This small molecule binds to this protein.
Small molecule (SMILES): CC(=O)N[C@@H]1[C@@H](O)[C@H](O)[C@@H](CO)O[C@H]1O

Sequence of chain 1.B:
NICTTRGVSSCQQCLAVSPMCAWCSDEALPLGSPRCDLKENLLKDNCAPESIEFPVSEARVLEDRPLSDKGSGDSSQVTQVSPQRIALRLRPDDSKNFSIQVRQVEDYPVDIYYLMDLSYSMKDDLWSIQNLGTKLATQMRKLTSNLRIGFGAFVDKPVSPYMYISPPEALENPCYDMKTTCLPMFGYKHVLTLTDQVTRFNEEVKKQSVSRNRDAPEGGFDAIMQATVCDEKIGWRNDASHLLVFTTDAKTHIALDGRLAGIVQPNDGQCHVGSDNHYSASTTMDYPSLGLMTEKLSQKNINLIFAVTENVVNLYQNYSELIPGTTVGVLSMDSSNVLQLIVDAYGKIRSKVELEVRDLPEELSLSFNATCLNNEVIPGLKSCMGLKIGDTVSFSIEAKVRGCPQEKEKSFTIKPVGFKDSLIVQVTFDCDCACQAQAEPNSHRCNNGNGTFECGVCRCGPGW

Binding-site contacts:
Ligand atom C1 contacts residue ASN97 of chain 1.B at 1.4 Å.
Ligand atom N2 contacts residue ASN97 of chain 1.B at 3.0 Å (h-bond).
Ligand atom O5 contacts residue ASN97 of chain 1.B at 2.1 Å (h-bond).
Ligand atom O6 contacts residue ASN97 of chain 1.B at 4.2 Å.
Ligand atom C3 contacts residue ASN97 of chain 1.B at 3.7 Å.
Ligand atom O7 contacts residue PHE98 of chain 1.B at 3.9 Å.
Ligand atom C6 contacts residue ASN97 of chain 1.B at 4.4 Å.
Ligand atom C8 contacts residue ASN97 of chain 1.B at 3.6 Å.
Ligand atom C2 contacts residue ASN97 of chain 1.B at 2.4 Å.
Ligand atom N2 contacts residue PHE98 of chain 1.B at 4.3 Å.
Ligand atom C8 contacts residue LYS96 of chain 1.B at 3.6 Å.
Ligand atom C4 contacts residue ASN97 of chain 1.B at 4.0 Å.
Ligand atom O7 contacts residue ASN97 of chain 1.B at 3.4 Å (h-bond).
Ligand atom C7 contacts residue PHE98 of chain 1.B at 4.5 Å (hydrophobic).
Ligand atom C7 contacts residue ASN97 of chain 1.B at 3.5 Å.
Ligand atom C7 contacts residue LYS96 of chain 1.B at 4.1 Å.
Ligand atom O7 contacts residue LYS96 of chain 1.B at 4.3 Å.
Ligand atom C5 contacts residue ASN97 of chain 1.B at 3.5 Å.